Binding-site contacts:
Ligand atom O contacts residue LEU161 of chain 3.B at 3.3 Å (h-bond).
Ligand atom N contacts residue GLY105 of chain 3.B at 3.1 Å (h-bond).
Ligand atom O contacts residue TYR162 of chain 3.B at 3.4 Å.
Ligand atom C contacts residue ILE130 of chain 3.B at 3.7 Å (hydrophobic).
Ligand atom O contacts residue PHE126 of chain 3.B at 2.8 Å.
Ligand atom C contacts residue VAL127 of chain 3.B at 3.0 Å (hydrophobic).
Ligand atom CG contacts residue PHE126 of chain 3.B at 3.7 Å (hydrophobic).
Ligand atom C contacts residue GLN203 of chain 3.B at 2.2 Å.
Ligand atom CE contacts residue ARG165 of chain 3.B at 2.8 Å.
Ligand atom CB contacts residue ILE130 of chain 3.B at 3.4 Å (hydrophobic).
Ligand atom CD1 contacts residue TYR162 of chain 3.B at 2.8 Å (hydrophobic).
Ligand atom CA contacts residue PHE126 of chain 3.B at 3.2 Å (hydrophobic).
Ligand atom N contacts residue GLN203 of chain 3.B at 3.7 Å.
Ligand atom CB contacts residue GLY105 of chain 3.B at 3.2 Å.
Ligand atom CB contacts residue ILE104 of chain 3.B at 3.5 Å (hydrophobic).
Ligand atom O contacts residue VAL127 of chain 3.B at 1.8 Å (h-bond).
Ligand atom CD1 contacts residue GLN203 of chain 3.B at 3.4 Å.
Ligand atom CA contacts residue GLN203 of chain 3.B at 3.5 Å.
Ligand atom CA contacts residue TYR162 of chain 3.B at 3.5 Å (hydrophobic).
Ligand atom N contacts residue LEU161 of chain 3.B at 3.3 Å (h-bond).
Ligand atom CB contacts residue VAL125 of chain 3.B at 2.6 Å (hydrophobic).
Ligand atom O contacts residue SER163 of chain 3.B at 3.6 Å (h-bond).
Ligand atom CA contacts residue VAL125 of chain 3.B at 3.1 Å (hydrophobic).
Ligand atom CD contacts residue GLN203 of chain 3.B at 2.8 Å.
Ligand atom O contacts residue VAL127 of chain 3.B at 2.2 Å.
Ligand atom O contacts residue LEU103 of chain 3.B at 3.6 Å.
Ligand atom SD contacts residue ARG165 of chain 3.B at 2.3 Å (salt-bridge).
Ligand atom C contacts residue VAL127 of chain 3.B at 3.5 Å (hydrophobic).
Ligand atom C contacts residue TYR162 of chain 3.B at 3.5 Å (hydrophobic).
Ligand atom O contacts residue GLN203 of chain 3.B at 1.3 Å (h-bond).
Ligand atom CA contacts residue VAL127 of chain 3.B at 3.6 Å (hydrophobic).
Ligand atom CA contacts residue ILE130 of chain 3.B at 3.3 Å (hydrophobic).
Ligand atom CD2 contacts residue PHE126 of chain 3.B at 3.3 Å (hydrophobic).
Ligand atom O contacts residue ILE130 of chain 3.B at 3.5 Å.
Ligand atom CA contacts residue LEU161 of chain 3.B at 3.2 Å (hydrophobic).
Ligand atom CG contacts residue TYR162 of chain 3.B at 3.1 Å (hydrophobic).
Ligand atom N contacts residue VAL125 of chain 3.B at 3.5 Å (h-bond).
Ligand atom N contacts residue GLN203 of chain 3.B at 2.9 Å (h-bond).
Ligand atom CD2 contacts residue LEU161 of chain 3.B at 3.4 Å (hydrophobic).
Ligand atom CB contacts residue TYR162 of chain 3.B at 2.6 Å (hydrophobic).

Sequence of chain 3.B:
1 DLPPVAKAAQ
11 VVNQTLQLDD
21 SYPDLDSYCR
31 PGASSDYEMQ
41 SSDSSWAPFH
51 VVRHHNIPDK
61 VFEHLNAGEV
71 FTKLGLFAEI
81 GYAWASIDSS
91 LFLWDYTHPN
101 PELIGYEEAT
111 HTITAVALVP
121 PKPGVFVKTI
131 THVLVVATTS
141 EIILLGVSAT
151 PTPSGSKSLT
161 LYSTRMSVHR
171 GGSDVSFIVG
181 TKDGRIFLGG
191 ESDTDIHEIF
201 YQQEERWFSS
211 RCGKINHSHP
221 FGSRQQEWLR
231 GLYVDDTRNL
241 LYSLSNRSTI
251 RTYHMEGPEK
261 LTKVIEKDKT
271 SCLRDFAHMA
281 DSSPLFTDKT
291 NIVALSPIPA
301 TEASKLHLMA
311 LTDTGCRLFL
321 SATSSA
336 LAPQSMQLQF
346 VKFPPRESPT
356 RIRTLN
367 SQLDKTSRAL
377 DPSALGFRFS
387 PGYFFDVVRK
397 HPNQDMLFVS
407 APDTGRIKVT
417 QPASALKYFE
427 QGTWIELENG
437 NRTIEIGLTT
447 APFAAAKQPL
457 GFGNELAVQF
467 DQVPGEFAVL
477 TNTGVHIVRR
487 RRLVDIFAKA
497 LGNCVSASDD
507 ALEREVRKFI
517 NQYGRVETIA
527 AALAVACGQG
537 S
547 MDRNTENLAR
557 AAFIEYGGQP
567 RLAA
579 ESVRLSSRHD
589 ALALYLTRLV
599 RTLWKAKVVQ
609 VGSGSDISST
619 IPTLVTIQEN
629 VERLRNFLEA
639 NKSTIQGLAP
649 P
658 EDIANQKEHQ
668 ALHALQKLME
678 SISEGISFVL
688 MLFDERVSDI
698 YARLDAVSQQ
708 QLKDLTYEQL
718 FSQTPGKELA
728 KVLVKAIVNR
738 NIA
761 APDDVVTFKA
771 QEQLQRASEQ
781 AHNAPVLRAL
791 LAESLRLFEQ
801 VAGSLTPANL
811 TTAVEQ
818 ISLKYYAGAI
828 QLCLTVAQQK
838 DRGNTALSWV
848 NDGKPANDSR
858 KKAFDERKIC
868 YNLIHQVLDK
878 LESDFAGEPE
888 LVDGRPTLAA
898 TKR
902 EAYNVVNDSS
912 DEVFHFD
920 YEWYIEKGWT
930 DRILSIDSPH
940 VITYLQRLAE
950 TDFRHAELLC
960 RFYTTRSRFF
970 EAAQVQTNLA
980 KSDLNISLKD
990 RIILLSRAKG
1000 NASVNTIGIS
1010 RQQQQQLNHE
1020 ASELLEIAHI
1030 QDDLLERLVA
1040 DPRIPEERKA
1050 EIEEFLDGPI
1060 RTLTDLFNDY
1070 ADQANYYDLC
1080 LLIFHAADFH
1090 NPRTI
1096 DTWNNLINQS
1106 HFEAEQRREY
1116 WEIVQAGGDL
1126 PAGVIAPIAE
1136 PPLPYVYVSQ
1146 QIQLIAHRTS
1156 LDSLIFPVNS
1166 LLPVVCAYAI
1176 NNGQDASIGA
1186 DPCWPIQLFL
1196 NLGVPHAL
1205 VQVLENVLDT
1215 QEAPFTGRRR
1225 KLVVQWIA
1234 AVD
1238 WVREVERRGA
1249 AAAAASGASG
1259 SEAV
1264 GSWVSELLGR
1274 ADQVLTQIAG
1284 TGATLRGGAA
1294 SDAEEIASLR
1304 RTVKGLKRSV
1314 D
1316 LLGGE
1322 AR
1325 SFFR

A protein and the small-molecule ligand that binds it are described below.
Small molecule (SMILES): CSCC[C@H](NC(=O)[C@@H]1CCCN1C(=O)[C@H](CC(C)C)NC(=O)[C@H](CC(C)C)NC(=O)[C@H](CCCCN)NC(=O)[C@H](C)NC(=O)[C@H](CCCCN)NC(=O)[C@@H](N)CCCN=C(N)N)C(=O)N[C@@H](CCC(=O)O)C(=O)N[C@@H](CCC(=O)O)C(=O)N[C@@H](C)C(=O)N[C@@H](CC(C)C)C(=O)N[C@@H](CC(C)C)C(=O)N1CCC[C@H]1C=O